Sequence of chain 1.C:
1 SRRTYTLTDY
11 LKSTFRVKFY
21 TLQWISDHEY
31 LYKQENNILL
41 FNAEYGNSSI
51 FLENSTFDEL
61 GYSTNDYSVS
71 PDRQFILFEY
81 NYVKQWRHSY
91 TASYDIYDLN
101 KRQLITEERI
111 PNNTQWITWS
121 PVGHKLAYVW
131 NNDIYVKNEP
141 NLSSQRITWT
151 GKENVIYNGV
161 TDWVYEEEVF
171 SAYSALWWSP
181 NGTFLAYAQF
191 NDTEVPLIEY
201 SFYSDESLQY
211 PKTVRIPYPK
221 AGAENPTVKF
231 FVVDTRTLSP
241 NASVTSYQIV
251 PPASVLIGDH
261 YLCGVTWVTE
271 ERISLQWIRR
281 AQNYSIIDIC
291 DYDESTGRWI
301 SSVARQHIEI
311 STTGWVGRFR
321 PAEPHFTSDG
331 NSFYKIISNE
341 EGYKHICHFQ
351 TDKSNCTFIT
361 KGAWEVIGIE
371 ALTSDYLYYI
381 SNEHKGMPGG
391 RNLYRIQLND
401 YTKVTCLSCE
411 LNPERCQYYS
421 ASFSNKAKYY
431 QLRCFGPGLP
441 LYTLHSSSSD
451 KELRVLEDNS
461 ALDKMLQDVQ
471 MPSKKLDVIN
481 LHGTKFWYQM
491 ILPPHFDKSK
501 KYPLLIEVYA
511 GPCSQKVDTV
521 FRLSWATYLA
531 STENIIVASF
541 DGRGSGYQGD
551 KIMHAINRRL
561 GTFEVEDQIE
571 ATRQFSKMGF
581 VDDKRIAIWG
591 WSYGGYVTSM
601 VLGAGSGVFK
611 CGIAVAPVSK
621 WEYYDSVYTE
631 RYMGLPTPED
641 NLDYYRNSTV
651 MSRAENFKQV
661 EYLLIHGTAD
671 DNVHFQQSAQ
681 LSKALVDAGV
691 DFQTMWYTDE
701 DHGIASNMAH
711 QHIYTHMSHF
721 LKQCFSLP

Binding-site contacts:
Ligand atom C1 contacts residue TYR45 of chain 1.C at 4.3 Å (hydrophobic).
Ligand atom C4 contacts residue ASN47 of chain 1.C at 4.2 Å.
Ligand atom C1 contacts residue ASN47 of chain 1.C at 1.4 Å.
Ligand atom C5 contacts residue ASN47 of chain 1.C at 3.7 Å.
Ligand atom C8 contacts residue SER48 of chain 1.C at 3.6 Å.
Ligand atom C8 contacts residue LEU40 of chain 1.C at 3.4 Å (hydrophobic).
Ligand atom C2 contacts residue ASN47 of chain 1.C at 2.5 Å.
Ligand atom C1 contacts residue ASN42 of chain 1.C at 4.5 Å.
Ligand atom N2 contacts residue ASN47 of chain 1.C at 2.9 Å (h-bond).
Ligand atom C5 contacts residue TYR45 of chain 1.C at 3.9 Å (hydrophobic).
Ligand atom C7 contacts residue ASN47 of chain 1.C at 3.4 Å.
Ligand atom N2 contacts residue ASN42 of chain 1.C at 4.2 Å.
Ligand atom O5 contacts residue ASN47 of chain 1.C at 2.4 Å (h-bond).
Ligand atom O7 contacts residue ASN47 of chain 1.C at 3.3 Å (h-bond).
Ligand atom C6 contacts residue TYR45 of chain 1.C at 4.4 Å (hydrophobic).
Ligand atom C7 contacts residue SER49 of chain 1.C at 3.6 Å.
Ligand atom O6 contacts residue TYR45 of chain 1.C at 3.8 Å.
Ligand atom C7 contacts residue SER48 of chain 1.C at 3.5 Å.
Ligand atom C8 contacts residue SER49 of chain 1.C at 2.8 Å.
Ligand atom O5 contacts residue TYR45 of chain 1.C at 4.3 Å.
Ligand atom O7 contacts residue SER49 of chain 1.C at 3.2 Å.
Ligand atom C3 contacts residue ASN47 of chain 1.C at 3.8 Å.
Ligand atom O7 contacts residue SER48 of chain 1.C at 2.7 Å (h-bond).

A small-molecule ligand and the protein it binds are described below.
Small molecule (SMILES): CC(=O)N[C@@H]1[C@@H](O)[C@H](O)[C@@H](CO)O[C@H]1O